Sequence of chain 1.H:
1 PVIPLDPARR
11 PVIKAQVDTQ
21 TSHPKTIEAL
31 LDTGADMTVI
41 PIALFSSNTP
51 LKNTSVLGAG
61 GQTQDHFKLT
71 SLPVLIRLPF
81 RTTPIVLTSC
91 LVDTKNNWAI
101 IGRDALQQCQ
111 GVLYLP

This protein binds this small molecule.
Small molecule (SMILES): CSCC[C@H](NC(=O)[C@@H](NC(=O)C[C@H](O)[C@H](CC(C)C)NC(=O)[C@@H](NC(=O)[C@H](CCC(N)=O)NC(=O)[C@@H]1CCCN1C(=O)[C@H](C)NC(C)=O)C(C)C)C(C)C)C(=O)N[C@@H](Cc1cnc[nH]1)C(=O)N1CCC[C@H]1C(=O)O

Binding-site contacts:
Ligand atom O contacts residue ASP36 of chain 1.G at 2.7 Å (salt-bridge).
Ligand atom N contacts residue ASP36 of chain 1.G at 2.7 Å (salt-bridge).
Ligand atom NE2 contacts residue MET37 of chain 1.G at 3.5 Å (h-bond).
Ligand atom CD contacts residue ARG10 of chain 1.G at 3.1 Å.
Ligand atom O contacts residue ALA35 of chain 1.H at 3.5 Å.
Ligand atom SD contacts residue ARG10 of chain 1.H at 3.3 Å (salt-bridge).
Ligand atom CG1 contacts residue TRP98 of chain 1.H at 3.6 Å (hydrophobic).
Ligand atom CB contacts residue SER55 of chain 1.H at 3.2 Å.
Ligand atom CB contacts residue GLY34 of chain 1.H at 3.6 Å.
Ligand atom N contacts residue ASP36 of chain 1.H at 2.6 Å (salt-bridge).
Ligand atom N contacts residue LEU57 of chain 1.H at 3.0 Å (h-bond).
Ligand atom C contacts residue ASP36 of chain 1.H at 3.5 Å.
Ligand atom CD2 contacts residue TRP98 of chain 1.G at 3.6 Å (hydrophobic).
Ligand atom N contacts residue GLY34 of chain 1.G at 3.0 Å (h-bond).
Ligand atom O contacts residue GLN62 of chain 1.G at 2.8 Å (h-bond).
Ligand atom CH contacts residue ASP32 of chain 1.G at 3.1 Å.
Ligand atom CG contacts residue ARG10 of chain 1.G at 3.5 Å.
Ligand atom CA contacts residue ASP36 of chain 1.G at 2.9 Å.
Ligand atom OXT contacts residue SER55 of chain 1.G at 3.1 Å (h-bond).
Ligand atom OH contacts residue ASP32 of chain 1.G at 3.0 Å (salt-bridge).
Ligand atom CB contacts residue ASP36 of chain 1.H at 3.6 Å.
Ligand atom CA contacts residue LEU57 of chain 1.H at 3.5 Å (hydrophobic).
Ligand atom NE2 contacts residue ARG10 of chain 1.G at 2.9 Å (salt-bridge).
Ligand atom CD1 contacts residue TRP98 of chain 1.G at 3.6 Å (hydrophobic).
Ligand atom OE1 contacts residue ARG10 of chain 1.G at 3.1 Å (salt-bridge).
Ligand atom CB contacts residue ASP32 of chain 1.G at 3.3 Å.
Ligand atom O contacts residue ASP36 of chain 1.H at 2.7 Å (salt-bridge).
Ligand atom CB contacts residue ARG10 of chain 1.G at 3.6 Å.
Ligand atom N contacts residue LEU57 of chain 1.G at 3.2 Å (h-bond).
Ligand atom C contacts residue ASP36 of chain 1.G at 3.3 Å.
Ligand atom CA contacts residue ASP36 of chain 1.H at 3.4 Å.
Ligand atom O contacts residue LEU57 of chain 1.H at 3.2 Å (h-bond).
Ligand atom O contacts residue ALA35 of chain 1.G at 3.6 Å.
Ligand atom O contacts residue GLY34 of chain 1.G at 3.4 Å (h-bond).
Ligand atom N contacts residue GLY34 of chain 1.H at 3.1 Å (h-bond).
Ligand atom OH contacts residue ASP32 of chain 1.H at 2.7 Å (salt-bridge).
Ligand atom CE contacts residue ARG10 of chain 1.H at 3.5 Å.
Ligand atom O contacts residue LEU57 of chain 1.G at 3.0 Å (h-bond).
Ligand atom CB contacts residue ASP36 of chain 1.G at 3.5 Å.
Ligand atom CA contacts residue ASP36 of chain 1.H at 3.6 Å.

Sequence of chain 1.G:
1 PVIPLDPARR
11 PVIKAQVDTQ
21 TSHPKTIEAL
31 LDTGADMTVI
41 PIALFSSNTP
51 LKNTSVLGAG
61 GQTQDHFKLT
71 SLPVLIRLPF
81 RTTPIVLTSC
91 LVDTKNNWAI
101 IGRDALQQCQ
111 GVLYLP